Sequence of chain 29.K:
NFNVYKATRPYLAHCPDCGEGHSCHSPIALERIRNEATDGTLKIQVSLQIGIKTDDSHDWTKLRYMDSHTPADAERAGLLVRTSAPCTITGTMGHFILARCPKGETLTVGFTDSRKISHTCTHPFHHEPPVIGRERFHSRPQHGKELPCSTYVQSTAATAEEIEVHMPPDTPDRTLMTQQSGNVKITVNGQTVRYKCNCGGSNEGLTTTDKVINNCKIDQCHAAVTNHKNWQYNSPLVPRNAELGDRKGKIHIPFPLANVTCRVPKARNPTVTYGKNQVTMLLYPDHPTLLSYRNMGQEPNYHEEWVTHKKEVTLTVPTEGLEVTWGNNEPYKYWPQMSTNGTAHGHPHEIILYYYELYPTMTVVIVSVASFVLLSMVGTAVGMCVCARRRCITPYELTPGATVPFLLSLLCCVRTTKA

Sequence of chain 29.J:
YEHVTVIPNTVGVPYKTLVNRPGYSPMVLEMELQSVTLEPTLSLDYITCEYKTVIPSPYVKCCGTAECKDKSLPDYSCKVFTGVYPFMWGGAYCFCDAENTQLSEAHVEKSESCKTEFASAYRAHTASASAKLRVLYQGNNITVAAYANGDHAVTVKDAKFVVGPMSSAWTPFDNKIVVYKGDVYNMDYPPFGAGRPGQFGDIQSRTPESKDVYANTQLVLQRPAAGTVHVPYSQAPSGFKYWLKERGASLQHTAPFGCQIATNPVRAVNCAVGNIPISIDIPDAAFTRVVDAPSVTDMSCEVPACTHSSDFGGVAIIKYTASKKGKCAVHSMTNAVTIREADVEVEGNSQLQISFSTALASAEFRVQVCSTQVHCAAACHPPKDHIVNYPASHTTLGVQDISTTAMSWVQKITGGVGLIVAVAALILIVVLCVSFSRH

A protein and the small-molecule ligand that binds it are described below.
Small molecule (SMILES): CC(=O)N[C@@H]1[C@@H](O)[C@H](O)[C@@H](CO)O[C@H]1O

Binding-site contacts:
Ligand atom C5 contacts residue LYS181 of chain 29.J at 3.5 Å.
Ligand atom N2 contacts residue THR116 of chain 29.J at 3.0 Å (h-bond).
Ligand atom C2 contacts residue THR116 of chain 29.J at 3.8 Å.
Ligand atom C6 contacts residue LYS181 of chain 29.J at 4.2 Å.
Ligand atom O6 contacts residue LYS181 of chain 29.J at 4.3 Å.
Ligand atom C4 contacts residue ASN259 of chain 29.K at 4.2 Å.
Ligand atom C1 contacts residue THR116 of chain 29.J at 4.0 Å.
Ligand atom C7 contacts residue THR116 of chain 29.J at 3.8 Å.
Ligand atom C3 contacts residue ASN259 of chain 29.K at 3.8 Å.
Ligand atom C8 contacts residue THR116 of chain 29.J at 3.8 Å.
Ligand atom C3 contacts residue THR116 of chain 29.J at 4.0 Å.
Ligand atom C2 contacts residue ASN259 of chain 29.K at 2.5 Å.
Ligand atom O3 contacts residue THR116 of chain 29.J at 4.4 Å.
Ligand atom C5 contacts residue ASN259 of chain 29.K at 3.7 Å.
Ligand atom N2 contacts residue ASN259 of chain 29.K at 2.9 Å (h-bond).
Ligand atom O5 contacts residue LYS181 of chain 29.J at 4.4 Å.
Ligand atom O4 contacts residue LYS181 of chain 29.J at 4.0 Å.
Ligand atom O7 contacts residue ASN259 of chain 29.K at 3.0 Å (h-bond).
Ligand atom C1 contacts residue ASN259 of chain 29.K at 1.4 Å.
Ligand atom O5 contacts residue ASN259 of chain 29.K at 2.4 Å (h-bond).
Ligand atom C3 contacts residue LYS181 of chain 29.J at 4.4 Å.
Ligand atom C8 contacts residue ASN259 of chain 29.K at 4.4 Å.
Ligand atom C7 contacts residue ASN259 of chain 29.K at 3.2 Å.
Ligand atom C4 contacts residue LYS181 of chain 29.J at 4.2 Å.